A protein and the small-molecule ligand that binds it are described below.
Small molecule (SMILES): CC(C)C[C@H](NC(=O)[C@H](CC1=c2ccccc2=NC1)NC(=O)[C@H](C)N)C(=O)N[C@@H](Cc1ccccc1)C(=O)N[C@@H](CCC(=O)O)C(=O)N[C@@H](C)C=O

Binding-site contacts:
Ligand atom CD2 contacts residue ASN207 of chain 8.A at 3.9 Å.
Ligand atom O contacts residue VAL205 of chain 8.A at 3.5 Å (h-bond).
Ligand atom CZ2 contacts residue ASN74 of chain 4.A at 3.5 Å.
Ligand atom N contacts residue GLU44 of chain 4.A at 3.1 Å (salt-bridge).
Ligand atom CD2 contacts residue LEU41 of chain 8.A at 3.6 Å (hydrophobic).
Ligand atom CE2 contacts residue VAL40 of chain 4.A at 3.7 Å (hydrophobic).
Ligand atom CA contacts residue VAL205 of chain 8.A at 3.2 Å (hydrophobic).
Ligand atom O contacts residue ALA206 of chain 8.A at 3.2 Å.
Ligand atom CZ2 contacts residue ARG34 of chain 8.A at 3.6 Å.
Ligand atom CE1 contacts residue SER38 of chain 8.A at 3.8 Å.
Ligand atom CD2 contacts residue VAL40 of chain 4.A at 3.6 Å (hydrophobic).
Ligand atom NE1 contacts residue ASN207 of chain 8.A at 3.5 Å (h-bond).
Ligand atom C contacts residue VAL205 of chain 8.A at 3.4 Å (hydrophobic).
Ligand atom CD2 contacts residue GLU45 of chain 8.A at 3.7 Å.
Ligand atom O contacts residue ASN207 of chain 8.A at 3.2 Å (h-bond).
Ligand atom NE1 contacts residue VAL40 of chain 4.A at 3.8 Å.
Ligand atom CE1 contacts residue ALA206 of chain 8.A at 3.9 Å (hydrophobic).
Ligand atom CZ contacts residue SER38 of chain 8.A at 3.3 Å.
Ligand atom NE1 contacts residue ASN74 of chain 4.A at 2.9 Å (h-bond).
Ligand atom N contacts residue GLU44 of chain 4.A at 2.9 Å (salt-bridge).
Ligand atom CE2 contacts residue GLU45 of chain 8.A at 3.8 Å.
Ligand atom O contacts residue LYS204 of chain 8.A at 3.7 Å.
Ligand atom O contacts residue ASN207 of chain 8.A at 2.8 Å (h-bond).
Ligand atom CD1 contacts residue VAL40 of chain 4.A at 3.9 Å (hydrophobic).
Ligand atom CA contacts residue GLU44 of chain 4.A at 3.8 Å.
Ligand atom C contacts residue ASN207 of chain 8.A at 3.9 Å.
Ligand atom N contacts residue VAL205 of chain 8.A at 2.8 Å (h-bond).
Ligand atom CG contacts residue VAL40 of chain 4.A at 3.8 Å (hydrophobic).
Ligand atom CZ contacts residue ALA42 of chain 8.A at 3.6 Å (hydrophobic).
Ligand atom O contacts residue VAL205 of chain 8.A at 2.8 Å (h-bond).
Ligand atom CZ2 contacts residue ASN207 of chain 8.A at 3.6 Å.
Ligand atom CA contacts residue VAL205 of chain 8.A at 3.8 Å (hydrophobic).
Ligand atom C contacts residue GLU44 of chain 4.A at 3.8 Å.
Ligand atom CD1 contacts residue ASN207 of chain 8.A at 3.6 Å.
Ligand atom CD1 contacts residue ASN74 of chain 4.A at 3.8 Å.
Ligand atom CE2 contacts residue ASN207 of chain 8.A at 3.4 Å.
Ligand atom CB contacts residue GLU44 of chain 4.A at 3.5 Å.
Ligand atom CE3 contacts residue LEU41 of chain 4.A at 3.8 Å (hydrophobic).
Ligand atom CH2 contacts residue ARG34 of chain 8.A at 3.5 Å.
Ligand atom CH2 contacts residue ILE37 of chain 4.A at 3.7 Å (hydrophobic).

Sequence of chain 8.A:
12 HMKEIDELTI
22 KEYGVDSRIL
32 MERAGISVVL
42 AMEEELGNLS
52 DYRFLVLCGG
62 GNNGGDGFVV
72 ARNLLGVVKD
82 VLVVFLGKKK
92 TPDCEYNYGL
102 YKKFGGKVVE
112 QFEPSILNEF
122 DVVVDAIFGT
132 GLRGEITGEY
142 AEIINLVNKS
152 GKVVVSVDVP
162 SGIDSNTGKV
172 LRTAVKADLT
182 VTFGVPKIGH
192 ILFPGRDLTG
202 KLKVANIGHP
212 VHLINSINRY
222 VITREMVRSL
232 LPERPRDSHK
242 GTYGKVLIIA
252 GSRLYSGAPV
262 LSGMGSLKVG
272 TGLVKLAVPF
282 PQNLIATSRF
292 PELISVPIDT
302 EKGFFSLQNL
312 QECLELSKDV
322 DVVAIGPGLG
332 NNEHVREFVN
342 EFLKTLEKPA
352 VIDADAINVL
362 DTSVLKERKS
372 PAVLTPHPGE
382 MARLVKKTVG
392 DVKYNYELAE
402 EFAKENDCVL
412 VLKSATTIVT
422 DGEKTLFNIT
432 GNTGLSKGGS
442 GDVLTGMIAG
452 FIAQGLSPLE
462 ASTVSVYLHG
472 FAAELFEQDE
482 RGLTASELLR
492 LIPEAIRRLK

Sequence of chain 4.A:
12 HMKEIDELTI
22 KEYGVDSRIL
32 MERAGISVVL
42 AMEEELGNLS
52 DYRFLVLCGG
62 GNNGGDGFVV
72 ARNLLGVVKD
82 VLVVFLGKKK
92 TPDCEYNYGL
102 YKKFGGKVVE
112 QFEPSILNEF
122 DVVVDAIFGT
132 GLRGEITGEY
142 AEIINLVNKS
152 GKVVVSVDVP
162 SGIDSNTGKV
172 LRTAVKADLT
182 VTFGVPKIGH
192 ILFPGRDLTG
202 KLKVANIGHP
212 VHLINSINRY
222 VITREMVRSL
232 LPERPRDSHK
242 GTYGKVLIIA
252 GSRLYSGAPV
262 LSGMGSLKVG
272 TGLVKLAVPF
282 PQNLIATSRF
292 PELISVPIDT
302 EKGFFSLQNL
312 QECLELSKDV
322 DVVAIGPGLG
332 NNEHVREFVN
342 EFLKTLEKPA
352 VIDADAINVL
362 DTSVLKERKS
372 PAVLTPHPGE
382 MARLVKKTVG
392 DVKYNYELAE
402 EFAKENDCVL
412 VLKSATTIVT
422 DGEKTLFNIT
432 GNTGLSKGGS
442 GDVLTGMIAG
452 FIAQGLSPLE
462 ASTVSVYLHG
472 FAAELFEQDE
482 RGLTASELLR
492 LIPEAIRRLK